Binding-site contacts:
Ligand atom C3 contacts residue ALA138 of chain 1.A at 4.2 Å (hydrophobic).
Ligand atom C4 contacts residue GLY163 of chain 1.A at 4.3 Å.
Ligand atom C2 contacts residue LEU136 of chain 1.A at 3.9 Å (hydrophobic).
Ligand atom C1 contacts residue ALA138 of chain 1.A at 4.2 Å (hydrophobic).
Ligand atom N1 contacts residue GLY161 of chain 1.A at 3.9 Å.
Ligand atom O3 contacts residue TYR160 of chain 1.A at 2.6 Å (h-bond).
Ligand atom C3 contacts residue GLY163 of chain 1.A at 3.5 Å.
Ligand atom C6 contacts residue GLY163 of chain 1.A at 3.2 Å.
Ligand atom C2 contacts residue THR137 of chain 1.A at 4.0 Å.
Ligand atom O1 contacts residue LEU136 of chain 1.A at 3.7 Å.
Ligand atom C3 contacts residue GLY161 of chain 1.A at 3.5 Å.
Ligand atom C5 contacts residue TRP159 of chain 1.A at 3.9 Å (hydrophobic).
Ligand atom C5 contacts residue TYR160 of chain 1.A at 4.3 Å (hydrophobic).
Ligand atom C6 contacts residue GOL1 of chain 1.M at 3.5 Å.
Ligand atom O3 contacts residue GOL1 of chain 1.M at 2.5 Å (h-bond).
Ligand atom O1 contacts residue ALA138 of chain 1.A at 4.4 Å.
Ligand atom C2 contacts residue TRP159 of chain 1.A at 4.1 Å (hydrophobic).
Ligand atom O3 contacts residue TRP159 of chain 1.A at 3.9 Å.
Ligand atom N1 contacts residue TRP159 of chain 1.A at 4.3 Å.
Ligand atom C6 contacts residue ASN162 of chain 1.A at 4.0 Å.
Ligand atom C3 contacts residue ASN162 of chain 1.A at 4.4 Å.
Ligand atom C2 contacts residue ALA138 of chain 1.A at 3.9 Å (hydrophobic).
Ligand atom O3 contacts residue GLY161 of chain 1.A at 4.0 Å.
Ligand atom C6 contacts residue TRP159 of chain 1.A at 3.9 Å (hydrophobic).
Ligand atom O3 contacts residue ASN162 of chain 1.A at 4.3 Å.
Ligand atom O3 contacts residue TRP165 of chain 1.A at 4.4 Å.
Ligand atom C4 contacts residue ALA138 of chain 1.A at 4.0 Å (hydrophobic).
Ligand atom N1 contacts residue GLY163 of chain 1.A at 4.5 Å.
Ligand atom O2 contacts residue ALA138 of chain 1.A at 4.5 Å.
Ligand atom O1 contacts residue THR137 of chain 1.A at 4.2 Å.
Ligand atom C5 contacts residue GLY161 of chain 1.A at 4.4 Å.
Ligand atom C6 contacts residue GLY161 of chain 1.A at 3.5 Å.
Ligand atom O3 contacts residue GLY163 of chain 1.A at 3.5 Å (h-bond).
Ligand atom N1 contacts residue ALA138 of chain 1.A at 4.2 Å.
Ligand atom C5 contacts residue GOL1 of chain 1.M at 4.2 Å.
Ligand atom C6 contacts residue TYR160 of chain 1.A at 3.0 Å (hydrophobic).
Ligand atom C5 contacts residue GLY163 of chain 1.A at 4.2 Å.
Ligand atom O2 contacts residue GLY163 of chain 1.A at 4.2 Å.

A small-molecule ligand and the protein it binds are described below.
Small molecule (SMILES): OCCN(CCO)CCO

Sequence of chain 1.A:
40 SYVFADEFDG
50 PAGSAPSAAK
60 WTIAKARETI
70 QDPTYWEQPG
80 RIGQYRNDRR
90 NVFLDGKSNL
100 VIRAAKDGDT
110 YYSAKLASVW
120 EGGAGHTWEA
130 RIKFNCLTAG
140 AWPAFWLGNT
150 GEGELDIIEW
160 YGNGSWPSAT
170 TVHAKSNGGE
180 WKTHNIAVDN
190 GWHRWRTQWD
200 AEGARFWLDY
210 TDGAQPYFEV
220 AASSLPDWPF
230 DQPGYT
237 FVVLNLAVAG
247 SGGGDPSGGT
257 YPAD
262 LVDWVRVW